Sequence of chain 1.B:
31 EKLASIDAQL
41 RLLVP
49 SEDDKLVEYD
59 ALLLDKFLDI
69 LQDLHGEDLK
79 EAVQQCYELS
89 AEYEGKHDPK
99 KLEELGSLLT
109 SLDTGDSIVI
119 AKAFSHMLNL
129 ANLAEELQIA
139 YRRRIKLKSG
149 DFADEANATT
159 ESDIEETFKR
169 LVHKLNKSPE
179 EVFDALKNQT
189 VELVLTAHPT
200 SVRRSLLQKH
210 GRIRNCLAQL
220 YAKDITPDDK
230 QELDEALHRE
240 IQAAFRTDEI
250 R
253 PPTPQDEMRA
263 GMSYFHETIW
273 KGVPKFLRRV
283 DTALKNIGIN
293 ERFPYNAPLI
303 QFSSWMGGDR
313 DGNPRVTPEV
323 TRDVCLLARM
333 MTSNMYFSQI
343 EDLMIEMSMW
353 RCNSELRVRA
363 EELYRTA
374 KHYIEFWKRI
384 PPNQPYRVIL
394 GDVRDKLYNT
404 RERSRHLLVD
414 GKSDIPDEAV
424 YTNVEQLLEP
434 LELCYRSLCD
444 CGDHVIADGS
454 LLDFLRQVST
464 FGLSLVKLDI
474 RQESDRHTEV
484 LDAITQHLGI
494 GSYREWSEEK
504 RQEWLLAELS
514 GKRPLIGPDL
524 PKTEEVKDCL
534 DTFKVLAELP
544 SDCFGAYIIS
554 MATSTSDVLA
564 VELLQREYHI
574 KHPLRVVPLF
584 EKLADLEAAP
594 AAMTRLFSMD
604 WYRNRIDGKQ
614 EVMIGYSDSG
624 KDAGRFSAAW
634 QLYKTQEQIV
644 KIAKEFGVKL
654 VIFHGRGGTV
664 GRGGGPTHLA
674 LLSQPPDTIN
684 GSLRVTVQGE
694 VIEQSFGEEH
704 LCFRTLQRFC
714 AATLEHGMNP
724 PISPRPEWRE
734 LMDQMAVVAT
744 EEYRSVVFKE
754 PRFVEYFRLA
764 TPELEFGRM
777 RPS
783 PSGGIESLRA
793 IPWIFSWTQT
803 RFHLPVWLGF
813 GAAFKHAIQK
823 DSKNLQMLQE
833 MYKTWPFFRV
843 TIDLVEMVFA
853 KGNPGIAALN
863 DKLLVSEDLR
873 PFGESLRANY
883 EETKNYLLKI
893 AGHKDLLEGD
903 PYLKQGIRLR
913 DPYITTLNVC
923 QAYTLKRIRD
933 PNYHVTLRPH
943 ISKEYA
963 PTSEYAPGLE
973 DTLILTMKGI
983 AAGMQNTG

A protein and the small-molecule ligand that binds it are described below.
Small molecule (SMILES): O=P(O)(O)OC[C@H]1O[C@H](O)[C@H](O)[C@@H](O)[C@@H]1O

Binding-site contacts:
Ligand atom O5 contacts residue ASP621 of chain 1.B at 3.7 Å.
Ligand atom O1 contacts residue ARG659 of chain 1.B at 3.3 Å.
Ligand atom O2P contacts residue ILE793 of chain 1.B at 3.9 Å.
Ligand atom O2 contacts residue MET616 of chain 1.B at 3.3 Å.
Ligand atom O3 contacts residue MET616 of chain 1.B at 3.6 Å.
Ligand atom O5 contacts residue ARG474 of chain 1.B at 3.8 Å.
Ligand atom P contacts residue ARG777 of chain 1.B at 3.7 Å.
Ligand atom O2P contacts residue ARG777 of chain 1.B at 2.3 Å (salt-bridge).
Ligand atom C6 contacts residue ILE793 of chain 1.B at 3.7 Å (hydrophobic).
Ligand atom C1 contacts residue ARG659 of chain 1.B at 4.0 Å.
Ligand atom O6 contacts residue ARG777 of chain 1.B at 4.0 Å.
Ligand atom O2 contacts residue GLY618 of chain 1.B at 3.9 Å.
Ligand atom P contacts residue ASP621 of chain 1.B at 3.9 Å.
Ligand atom O3 contacts residue THR689 of chain 1.B at 3.5 Å (h-bond).
Ligand atom O2P contacts residue ALA792 of chain 1.B at 4.0 Å.
Ligand atom C1 contacts residue ASP621 of chain 1.B at 3.1 Å.
Ligand atom O3P contacts residue ARG791 of chain 1.B at 3.0 Å (salt-bridge).
Ligand atom O6 contacts residue ARG791 of chain 1.B at 3.4 Å (salt-bridge).
Ligand atom C5 contacts residue ARG659 of chain 1.B at 3.8 Å.
Ligand atom P contacts residue ARG791 of chain 1.B at 3.6 Å.
Ligand atom C4 contacts residue ARG659 of chain 1.B at 3.7 Å.
Ligand atom C3 contacts residue ARG659 of chain 1.B at 3.4 Å.
Ligand atom C4 contacts residue TRP307 of chain 1.B at 3.6 Å (hydrophobic).
Ligand atom C6 contacts residue ARG474 of chain 1.B at 3.4 Å.
Ligand atom O3 contacts residue ARG659 of chain 1.B at 3.8 Å.
Ligand atom O2 contacts residue GLY658 of chain 1.B at 3.0 Å.
Ligand atom O3P contacts residue ASP621 of chain 1.B at 3.3 Å (salt-bridge).
Ligand atom O3 contacts residue TRP307 of chain 1.B at 3.2 Å.
Ligand atom O2P contacts residue ARG791 of chain 1.B at 3.2 Å (salt-bridge).
Ligand atom O1 contacts residue ASP621 of chain 1.B at 3.2 Å (salt-bridge).
Ligand atom C3 contacts residue TRP307 of chain 1.B at 3.8 Å (hydrophobic).
Ligand atom C2 contacts residue ARG659 of chain 1.B at 3.7 Å.
Ligand atom O3P contacts residue ALA792 of chain 1.B at 4.0 Å.
Ligand atom O1P contacts residue ASP621 of chain 1.B at 3.3 Å (salt-bridge).
Ligand atom C2 contacts residue MET616 of chain 1.B at 3.6 Å (hydrophobic).
Ligand atom O1P contacts residue ILE793 of chain 1.B at 3.8 Å.
Ligand atom O6 contacts residue ARG474 of chain 1.B at 3.0 Å (salt-bridge).
Ligand atom O1P contacts residue ALA792 of chain 1.B at 3.5 Å.
Ligand atom O2 contacts residue ARG659 of chain 1.B at 2.9 Å (salt-bridge).
Ligand atom O4 contacts residue ARG659 of chain 1.B at 3.3 Å.